Sequence of chain 1.A:
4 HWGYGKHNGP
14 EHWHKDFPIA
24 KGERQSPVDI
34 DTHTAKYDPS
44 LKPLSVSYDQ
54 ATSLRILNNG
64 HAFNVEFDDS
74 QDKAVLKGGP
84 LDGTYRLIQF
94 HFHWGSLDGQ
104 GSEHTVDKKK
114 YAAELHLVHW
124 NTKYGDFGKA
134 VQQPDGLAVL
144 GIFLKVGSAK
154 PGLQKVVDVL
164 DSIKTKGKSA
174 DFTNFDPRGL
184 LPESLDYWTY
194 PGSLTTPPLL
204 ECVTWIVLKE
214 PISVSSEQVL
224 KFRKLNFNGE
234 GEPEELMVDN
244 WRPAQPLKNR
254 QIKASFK

A protein and the small-molecule ligand that binds it are described below.
Small molecule (SMILES): NS(=O)(=O)c1ccc(C(=O)N2CCCN(Cc3ccccc3)CC2)cc1

Binding-site contacts:
Ligand atom O2 contacts residue LEU197 of chain 1.A at 3.4 Å.
Ligand atom O1 contacts residue VAL121 of chain 1.A at 3.9 Å.
Ligand atom N2 contacts residue THR198 of chain 1.A at 2.7 Å (h-bond).
Ligand atom C18 contacts residue LEU197 of chain 1.A at 4.0 Å (hydrophobic).
Ligand atom C13 contacts residue LEU197 of chain 1.A at 4.0 Å (hydrophobic).
Ligand atom C16 contacts residue HIS94 of chain 1.A at 4.0 Å.
Ligand atom C17 contacts residue HIS94 of chain 1.A at 4.0 Å.
Ligand atom N2 contacts residue ZN1 of chain 1.B at 2.0 Å.
Ligand atom O1 contacts residue TRP208 of chain 1.A at 4.0 Å.
Ligand atom C14 contacts residue LEU197 of chain 1.A at 3.9 Å (hydrophobic).
Ligand atom O1 contacts residue VAL142 of chain 1.A at 3.8 Å.
Ligand atom C17 contacts residue LEU197 of chain 1.A at 3.9 Å (hydrophobic).
Ligand atom C16 contacts residue LEU197 of chain 1.A at 3.9 Å (hydrophobic).
Ligand atom O2 contacts residue SER196 of chain 1.A at 4.1 Å.
Ligand atom C1 contacts residue PRO201 of chain 1.A at 3.3 Å (hydrophobic).
Ligand atom N2 contacts residue HIS119 of chain 1.A at 3.4 Å (h-bond).
Ligand atom O1 contacts residue HIS94 of chain 1.A at 3.3 Å.
Ligand atom C1 contacts residue LEU197 of chain 1.A at 3.5 Å (hydrophobic).
Ligand atom C2 contacts residue LEU197 of chain 1.A at 3.1 Å (hydrophobic).
Ligand atom C17 contacts residue VAL121 of chain 1.A at 3.8 Å (hydrophobic).
Ligand atom C15 contacts residue LEU197 of chain 1.A at 3.8 Å (hydrophobic).
Ligand atom C18 contacts residue GLN92 of chain 1.A at 3.8 Å.
Ligand atom C1 contacts residue PRO200 of chain 1.A at 3.7 Å (hydrophobic).
Ligand atom N2 contacts residue HIS96 of chain 1.A at 3.3 Å (h-bond).
Ligand atom N2 contacts residue HIS94 of chain 1.A at 3.4 Å (h-bond).
Ligand atom C3 contacts residue PRO201 of chain 1.A at 3.8 Å (hydrophobic).
Ligand atom C14 contacts residue THR199 of chain 1.A at 3.2 Å.
Ligand atom S contacts residue HIS94 of chain 1.A at 3.9 Å.
Ligand atom C3 contacts residue VAL134 of chain 1.A at 4.0 Å (hydrophobic).
Ligand atom S contacts residue HIS119 of chain 1.A at 3.9 Å.
Ligand atom S contacts residue ZN1 of chain 1.B at 3.0 Å.
Ligand atom O2 contacts residue TRP208 of chain 1.A at 3.5 Å.
Ligand atom O1 contacts residue ZN1 of chain 1.B at 3.0 Å.
Ligand atom S contacts residue THR198 of chain 1.A at 3.9 Å.
Ligand atom O contacts residue PHE130 of chain 1.A at 3.1 Å.
Ligand atom O2 contacts residue ZN1 of chain 1.B at 4.1 Å.
Ligand atom O1 contacts residue HIS119 of chain 1.A at 3.4 Å (h-bond).
Ligand atom C2 contacts residue PRO201 of chain 1.A at 3.5 Å (hydrophobic).
Ligand atom O2 contacts residue THR198 of chain 1.A at 3.0 Å (h-bond).
Ligand atom C15 contacts residue THR199 of chain 1.A at 3.3 Å.